This small molecule binds to this protein.
Small molecule (SMILES): CC(=O)N[C@@H]1[C@@H](O)[C@H](O)[C@@H](CO)O[C@H]1O

Binding-site contacts:
Ligand atom O6 contacts residue FUC1 of chain 1.M at 2.3 Å (h-bond).
Ligand atom C2 contacts residue ASN54 of chain 1.A at 4.0 Å.
Ligand atom C1 contacts residue FUC1 of chain 1.M at 4.3 Å.
Ligand atom C5 contacts residue FUC1 of chain 1.M at 3.7 Å.
Ligand atom C1 contacts residue ASN54 of chain 1.A at 2.7 Å.
Ligand atom O5 contacts residue FUC1 of chain 1.M at 3.0 Å (h-bond).
Ligand atom O3 contacts residue NAG1 of chain 1.J at 2.4 Å (h-bond).
Ligand atom C4 contacts residue FUC1 of chain 1.M at 3.9 Å.
Ligand atom N2 contacts residue ASN54 of chain 1.A at 3.9 Å.
Ligand atom O5 contacts residue ASN54 of chain 1.A at 2.6 Å (h-bond).
Ligand atom O4 contacts residue NAG1 of chain 1.J at 1.9 Å (h-bond).
Ligand atom C4 contacts residue NAG1 of chain 1.J at 2.6 Å.
Ligand atom C5 contacts residue NAG1 of chain 1.J at 4.0 Å.
Ligand atom C3 contacts residue NAG1 of chain 1.J at 2.8 Å.
Ligand atom O1 contacts residue ASN54 of chain 1.A at 2.7 Å.
Ligand atom O1 contacts residue FUC1 of chain 1.M at 4.3 Å.
Ligand atom C4 contacts residue ASN54 of chain 1.A at 4.4 Å.
Ligand atom O4 contacts residue FUC1 of chain 1.M at 3.9 Å.
Ligand atom C6 contacts residue ASN54 of chain 1.A at 3.7 Å.
Ligand atom O6 contacts residue NAG1 of chain 1.J at 3.5 Å.
Ligand atom C6 contacts residue FUC1 of chain 1.M at 3.0 Å.
Ligand atom C2 contacts residue NAG1 of chain 1.J at 4.3 Å.
Ligand atom C5 contacts residue ASN54 of chain 1.A at 3.0 Å.

Sequence of chain 1.A:
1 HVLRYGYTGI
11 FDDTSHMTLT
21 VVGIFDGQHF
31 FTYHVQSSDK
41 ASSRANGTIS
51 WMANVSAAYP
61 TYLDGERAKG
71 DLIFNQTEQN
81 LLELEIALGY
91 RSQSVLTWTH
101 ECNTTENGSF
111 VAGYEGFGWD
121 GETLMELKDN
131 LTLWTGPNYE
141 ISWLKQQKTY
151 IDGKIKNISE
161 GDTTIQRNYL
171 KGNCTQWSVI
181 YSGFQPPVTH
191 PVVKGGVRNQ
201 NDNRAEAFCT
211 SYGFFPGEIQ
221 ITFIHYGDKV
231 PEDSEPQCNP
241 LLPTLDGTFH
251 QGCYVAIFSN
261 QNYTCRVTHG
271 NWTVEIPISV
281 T